A small-molecule ligand and the protein it binds are described below.
Small molecule (SMILES): O=P(O)(O)OC[C@@H](O)[C@@H](O)[C@H](O)[C@@H](O)CO

Binding-site contacts:
Ligand atom O6 contacts residue SER270 of chain 1.B at 3.9 Å.
Ligand atom O1P contacts residue VAL192 of chain 1.B at 3.2 Å (h-bond).
Ligand atom O3 contacts residue GLY120 of chain 1.B at 3.9 Å.
Ligand atom O5 contacts residue GLU165 of chain 1.B at 2.5 Å (salt-bridge).
Ligand atom O3P contacts residue VAL192 of chain 1.B at 3.0 Å (h-bond).
Ligand atom O1P contacts residue GLY193 of chain 1.B at 2.8 Å (h-bond).
Ligand atom O2 contacts residue HIS363 of chain 1.B at 3.0 Å (h-bond).
Ligand atom O5 contacts residue LYS526 of chain 1.B at 3.0 Å (salt-bridge).
Ligand atom O2P contacts residue VAL192 of chain 1.B at 4.0 Å.
Ligand atom C5 contacts residue GLY119 of chain 1.B at 3.9 Å.
Ligand atom O4 contacts residue GLY120 of chain 1.B at 3.9 Å.
Ligand atom O1 contacts residue ARG271 of chain 1.B at 2.9 Å (salt-bridge).
Ligand atom P contacts residue SER122 of chain 1.B at 4.0 Å.
Ligand atom O1P contacts residue LYS526 of chain 1.B at 3.8 Å.
Ligand atom O2 contacts residue GLU162 of chain 1.B at 3.7 Å.
Ligand atom P contacts residue LYS526 of chain 1.B at 3.9 Å.
Ligand atom P contacts residue SER191 of chain 1.B at 3.4 Å.
Ligand atom C5 contacts residue LYS526 of chain 1.B at 3.9 Å.
Ligand atom C6 contacts residue GLU165 of chain 1.B at 3.6 Å.
Ligand atom O1 contacts residue SER270 of chain 1.B at 3.2 Å (h-bond).
Ligand atom P contacts residue VAL192 of chain 1.B at 3.5 Å.
Ligand atom C6 contacts residue GLY119 of chain 1.B at 3.4 Å.
Ligand atom C2 contacts residue THR121 of chain 1.B at 4.0 Å.
Ligand atom O2P contacts residue ALA196 of chain 1.B at 3.6 Å.
Ligand atom O3 contacts residue GLU162 of chain 1.B at 2.6 Å (salt-bridge).
Ligand atom O3P contacts residue SER191 of chain 1.B at 3.6 Å.
Ligand atom C4 contacts residue SER270 of chain 1.B at 3.8 Å.
Ligand atom O1 contacts residue SER269 of chain 1.B at 3.4 Å.
Ligand atom O4 contacts residue SER270 of chain 1.B at 4.0 Å.
Ligand atom C1 contacts residue SER270 of chain 1.B at 3.3 Å.
Ligand atom C6 contacts residue LYS526 of chain 1.B at 3.9 Å.
Ligand atom C1 contacts residue ARG271 of chain 1.B at 3.3 Å.
Ligand atom O3P contacts residue SER122 of chain 1.B at 2.4 Å (h-bond).
Ligand atom O6 contacts residue LYS526 of chain 1.B at 3.0 Å (salt-bridge).
Ligand atom O3 contacts residue HIS363 of chain 1.B at 3.9 Å.
Ligand atom C5 contacts residue GLU165 of chain 1.B at 3.3 Å.
Ligand atom O2P contacts residue SER191 of chain 1.B at 2.4 Å (h-bond).
Ligand atom C3 contacts residue GLU162 of chain 1.B at 3.6 Å.
Ligand atom O1P contacts residue SER191 of chain 1.B at 3.3 Å (h-bond).
Ligand atom O4 contacts residue THR121 of chain 1.B at 3.0 Å (h-bond).

Sequence of chain 1.B:
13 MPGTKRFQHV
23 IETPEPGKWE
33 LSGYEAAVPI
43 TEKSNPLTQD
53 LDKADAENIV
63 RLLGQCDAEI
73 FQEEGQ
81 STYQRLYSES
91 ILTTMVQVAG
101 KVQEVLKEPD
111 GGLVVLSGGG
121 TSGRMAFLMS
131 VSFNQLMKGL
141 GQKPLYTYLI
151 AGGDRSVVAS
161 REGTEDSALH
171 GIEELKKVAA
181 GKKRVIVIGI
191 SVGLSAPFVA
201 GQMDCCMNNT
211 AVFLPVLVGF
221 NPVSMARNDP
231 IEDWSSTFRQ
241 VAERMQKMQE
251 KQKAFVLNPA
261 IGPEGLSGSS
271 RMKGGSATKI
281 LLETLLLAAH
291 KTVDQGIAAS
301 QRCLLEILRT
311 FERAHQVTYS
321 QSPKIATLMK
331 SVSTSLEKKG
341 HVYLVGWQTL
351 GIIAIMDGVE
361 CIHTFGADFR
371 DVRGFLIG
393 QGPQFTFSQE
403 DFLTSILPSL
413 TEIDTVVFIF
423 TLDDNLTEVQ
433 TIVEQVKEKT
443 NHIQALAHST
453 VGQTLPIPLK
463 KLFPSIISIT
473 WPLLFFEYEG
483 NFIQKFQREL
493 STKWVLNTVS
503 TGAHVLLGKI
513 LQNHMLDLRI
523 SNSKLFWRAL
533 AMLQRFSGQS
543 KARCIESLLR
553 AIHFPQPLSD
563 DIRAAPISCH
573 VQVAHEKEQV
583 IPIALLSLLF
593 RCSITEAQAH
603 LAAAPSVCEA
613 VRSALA